Sequence of chain 1.A:
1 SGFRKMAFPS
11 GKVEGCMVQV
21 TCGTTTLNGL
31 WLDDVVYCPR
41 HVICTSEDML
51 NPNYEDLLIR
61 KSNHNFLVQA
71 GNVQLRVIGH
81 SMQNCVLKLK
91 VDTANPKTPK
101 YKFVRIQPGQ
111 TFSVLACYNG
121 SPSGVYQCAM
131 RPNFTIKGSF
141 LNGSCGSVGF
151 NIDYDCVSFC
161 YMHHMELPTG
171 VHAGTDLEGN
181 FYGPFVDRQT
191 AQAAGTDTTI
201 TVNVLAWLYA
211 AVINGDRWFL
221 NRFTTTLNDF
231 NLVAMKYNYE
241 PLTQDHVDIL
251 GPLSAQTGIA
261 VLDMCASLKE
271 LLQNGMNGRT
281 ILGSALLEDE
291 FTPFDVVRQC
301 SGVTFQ

This small molecule binds to this protein.
Small molecule (SMILES): O=C(c1cc(=O)[nH]c(=O)[nH]1)N1CCN(c2ccc(C(F)(F)F)c(Cl)c2)CC1

Binding-site contacts:
Ligand atom F27 contacts residue CYS44 of chain 1.A at 3.5 Å.
Ligand atom F27 contacts residue HIS41 of chain 1.A at 3.5 Å.
Ligand atom O3 contacts residue ASN142 of chain 1.A at 3.5 Å.
Ligand atom C17 contacts residue GLU166 of chain 1.A at 3.8 Å.
Ligand atom C20 contacts residue GLU166 of chain 1.A at 3.7 Å.
Ligand atom N19 contacts residue GLU166 of chain 1.A at 3.0 Å (salt-bridge).
Ligand atom F25 contacts residue TYR54 of chain 1.A at 3.0 Å.
Ligand atom N16 contacts residue LEU141 of chain 1.A at 3.8 Å.
Ligand atom F26 contacts residue GLN189 of chain 1.A at 3.4 Å.
Ligand atom O3 contacts residue SER144 of chain 1.A at 3.8 Å.
Ligand atom F25 contacts residue ASP187 of chain 1.A at 2.9 Å.
Ligand atom N16 contacts residue ASN142 of chain 1.A at 3.5 Å.
Ligand atom C11 contacts residue HIS41 of chain 1.A at 3.8 Å.
Ligand atom F26 contacts residue MET49 of chain 1.A at 3.4 Å.
Ligand atom O21 contacts residue HIS163 of chain 1.A at 2.6 Å (h-bond).
Ligand atom F25 contacts residue HIS41 of chain 1.A at 3.3 Å.
Ligand atom C17 contacts residue ASN142 of chain 1.A at 3.9 Å.
Ligand atom C22 contacts residue HIS163 of chain 1.A at 3.8 Å.
Ligand atom C12 contacts residue HIS41 of chain 1.A at 3.7 Å.
Ligand atom C17 contacts residue LEU141 of chain 1.A at 3.8 Å (hydrophobic).
Ligand atom O3 contacts residue GLY143 of chain 1.A at 2.8 Å (h-bond).
Ligand atom C15 contacts residue GLN189 of chain 1.A at 3.7 Å.
Ligand atom C22 contacts residue SER144 of chain 1.A at 3.6 Å.
Ligand atom F27 contacts residue MET49 of chain 1.A at 3.2 Å.
Ligand atom F27 contacts residue TYR54 of chain 1.A at 3.6 Å.
Ligand atom C20 contacts residue SER144 of chain 1.A at 3.8 Å.
Ligand atom O18 contacts residue GLU166 of chain 1.A at 3.8 Å.
Ligand atom C1 contacts residue LEU141 of chain 1.A at 3.8 Å (hydrophobic).
Ligand atom N19 contacts residue PHE140 of chain 1.A at 3.6 Å.
Ligand atom C24 contacts residue MET49 of chain 1.A at 3.7 Å (hydrophobic).
Ligand atom O3 contacts residue CYS145 of chain 1.A at 3.8 Å.
Ligand atom C24 contacts residue HIS41 of chain 1.A at 3.7 Å.
Ligand atom O21 contacts residue GLU166 of chain 1.A at 3.5 Å.
Ligand atom O21 contacts residue PHE140 of chain 1.A at 3.3 Å.
Ligand atom F25 contacts residue ARG188 of chain 1.A at 3.6 Å.
Ligand atom C12 contacts residue MET49 of chain 1.A at 3.7 Å (hydrophobic).
Ligand atom F26 contacts residue ARG188 of chain 1.A at 3.3 Å.
Ligand atom O21 contacts residue HIS172 of chain 1.A at 3.2 Å.
Ligand atom C20 contacts residue HIS163 of chain 1.A at 3.5 Å.
Ligand atom C13 contacts residue HIS41 of chain 1.A at 3.8 Å.